Sequence of chain 1.L:
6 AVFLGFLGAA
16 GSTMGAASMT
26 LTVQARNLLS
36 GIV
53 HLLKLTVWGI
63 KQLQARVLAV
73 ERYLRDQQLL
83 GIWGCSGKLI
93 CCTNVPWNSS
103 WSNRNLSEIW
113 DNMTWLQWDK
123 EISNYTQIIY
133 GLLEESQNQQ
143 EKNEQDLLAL

Binding-site contacts:
Ligand atom O5 contacts residue TRP103 of chain 1.L at 4.3 Å.
Ligand atom C8 contacts residue ASN100 of chain 1.L at 4.4 Å.
Ligand atom O5 contacts residue SER102 of chain 1.L at 2.9 Å (h-bond).
Ligand atom C3 contacts residue ASN100 of chain 1.L at 3.8 Å.
Ligand atom C7 contacts residue ASN100 of chain 1.L at 3.2 Å.
Ligand atom C5 contacts residue SER102 of chain 1.L at 3.7 Å.
Ligand atom C1 contacts residue SER102 of chain 1.L at 3.7 Å.
Ligand atom C5 contacts residue ASN100 of chain 1.L at 3.7 Å.
Ligand atom C6 contacts residue SER102 of chain 1.L at 3.7 Å.
Ligand atom N2 contacts residue ASN100 of chain 1.L at 3.0 Å (h-bond).
Ligand atom O6 contacts residue SER102 of chain 1.L at 2.8 Å (h-bond).
Ligand atom O5 contacts residue ASN100 of chain 1.L at 2.3 Å (h-bond).
Ligand atom C4 contacts residue ASN100 of chain 1.L at 4.2 Å.
Ligand atom O7 contacts residue ASN100 of chain 1.L at 2.9 Å (h-bond).
Ligand atom C2 contacts residue ASN100 of chain 1.L at 2.5 Å.
Ligand atom C1 contacts residue ASN100 of chain 1.L at 1.4 Å.

The small molecule below binds the protein below.
Small molecule (SMILES): CC(=O)N[C@@H]1[C@@H](O)[C@H](O)[C@@H](CO)O[C@H]1O